Sequence of chain 1.A:
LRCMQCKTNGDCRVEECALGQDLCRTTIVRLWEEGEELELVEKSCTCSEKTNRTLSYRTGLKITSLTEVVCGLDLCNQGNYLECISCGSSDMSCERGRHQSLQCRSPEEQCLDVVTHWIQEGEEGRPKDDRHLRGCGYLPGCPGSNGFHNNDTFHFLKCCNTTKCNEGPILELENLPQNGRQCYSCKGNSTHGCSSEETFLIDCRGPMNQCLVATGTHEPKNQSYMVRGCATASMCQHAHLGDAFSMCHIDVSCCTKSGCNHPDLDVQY

A small-molecule ligand and the protein it binds are described below.
Small molecule (SMILES): CC(=O)N[C@H]1[C@H](O[C@H]2[C@H](O)[C@@H](NC(C)=O)CO[C@@H]2CO)O[C@H](CO)[C@@H](O)[C@@H]1O

Binding-site contacts:
Ligand atom O5 contacts residue THR202 of chain 1.A at 4.2 Å.
Ligand atom C3 contacts residue ASN200 of chain 1.A at 4.0 Å.
Ligand atom C8 contacts residue ASN200 of chain 1.A at 4.5 Å.
Ligand atom O7 contacts residue THR202 of chain 1.A at 3.3 Å.
Ligand atom C5 contacts residue ASN200 of chain 1.A at 3.7 Å.
Ligand atom C2 contacts residue GLN234 of chain 1.A at 4.0 Å.
Ligand atom C8 contacts residue GLN234 of chain 1.A at 3.0 Å.
Ligand atom C7 contacts residue ASN200 of chain 1.A at 3.3 Å.
Ligand atom C7 contacts residue THR202 of chain 1.A at 2.8 Å.
Ligand atom C3 contacts residue GLN234 of chain 1.A at 4.2 Å.
Ligand atom O7 contacts residue ASN200 of chain 1.A at 3.0 Å (h-bond).
Ligand atom C2 contacts residue THR202 of chain 1.A at 3.8 Å.
Ligand atom O6 contacts residue GLN234 of chain 1.A at 3.2 Å (h-bond).
Ligand atom C4 contacts residue GLN234 of chain 1.A at 2.9 Å.
Ligand atom C8 contacts residue THR202 of chain 1.A at 2.6 Å.
Ligand atom O3 contacts residue GLN234 of chain 1.A at 4.4 Å.
Ligand atom C4 contacts residue ASN200 of chain 1.A at 4.3 Å.
Ligand atom N2 contacts residue GLN234 of chain 1.A at 3.0 Å (h-bond).
Ligand atom N2 contacts residue ASN200 of chain 1.A at 3.1 Å (h-bond).
Ligand atom C5 contacts residue GLN234 of chain 1.A at 3.2 Å.
Ligand atom C5 contacts residue HIS203 of chain 1.A at 4.5 Å.
Ligand atom C2 contacts residue ASN200 of chain 1.A at 2.7 Å.
Ligand atom C6 contacts residue GLN234 of chain 1.A at 2.5 Å.
Ligand atom O5 contacts residue GLN234 of chain 1.A at 3.0 Å (h-bond).
Ligand atom C1 contacts residue THR202 of chain 1.A at 3.1 Å.
Ligand atom O5 contacts residue ASN200 of chain 1.A at 2.3 Å (h-bond).
Ligand atom C1 contacts residue ASN200 of chain 1.A at 1.6 Å.
Ligand atom C1 contacts residue GLN234 of chain 1.A at 3.7 Å.
Ligand atom O4 contacts residue GLN234 of chain 1.A at 3.3 Å (h-bond).
Ligand atom C7 contacts residue GLN234 of chain 1.A at 3.1 Å.
Ligand atom N2 contacts residue THR202 of chain 1.A at 3.2 Å.
Ligand atom C1 contacts residue HIS203 of chain 1.A at 4.3 Å.
Ligand atom O7 contacts residue GLN234 of chain 1.A at 3.9 Å.